Sequence of chain 1.O:
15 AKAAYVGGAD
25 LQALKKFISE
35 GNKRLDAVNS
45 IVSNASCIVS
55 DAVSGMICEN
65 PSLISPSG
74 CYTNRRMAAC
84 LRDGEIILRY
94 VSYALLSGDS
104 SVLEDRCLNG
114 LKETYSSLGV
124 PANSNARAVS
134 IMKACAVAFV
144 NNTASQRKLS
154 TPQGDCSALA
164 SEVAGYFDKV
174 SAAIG

This protein binds this small molecule.
Small molecule (SMILES): C=CC1=C(C)[C@@H](CC2=N/C(=C\c3[nH]c(/C=C4\NC(=O)C(C)=C4CC)c(C)c3CCC(=O)O)C(/C=C/C(=O)O)=C2C)NC1=O

Sequence of chain 1.M:
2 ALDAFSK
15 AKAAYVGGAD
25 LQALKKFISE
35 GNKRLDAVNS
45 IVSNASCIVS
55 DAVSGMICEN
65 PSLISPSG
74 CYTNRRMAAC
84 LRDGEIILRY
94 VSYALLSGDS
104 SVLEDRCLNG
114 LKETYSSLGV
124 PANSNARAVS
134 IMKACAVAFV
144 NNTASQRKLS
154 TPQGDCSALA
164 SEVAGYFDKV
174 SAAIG

Sequence of chain 1.P:
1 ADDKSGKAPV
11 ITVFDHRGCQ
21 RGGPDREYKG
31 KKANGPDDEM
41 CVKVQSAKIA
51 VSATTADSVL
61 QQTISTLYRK

Binding-site contacts:
Ligand atom ND contacts residue GLU27 of chain 1.P at 3.0 Å (salt-bridge).
Ligand atom CGC contacts residue TYR19 of chain 1.O at 3.5 Å (hydrophobic).
Ligand atom CBD contacts residue MET40 of chain 1.P at 3.2 Å (hydrophobic).
Ligand atom CGB contacts residue ARG21 of chain 1.P at 3.6 Å.
Ligand atom CBA contacts residue CYS19 of chain 1.P at 3.1 Å (hydrophobic).
Ligand atom O2B contacts residue ARG21 of chain 1.P at 2.9 Å (salt-bridge).
Ligand atom CMD contacts residue GLU39 of chain 1.P at 3.2 Å.
Ligand atom OA contacts residue SER69 of chain 1.M at 3.6 Å.
Ligand atom C4D contacts residue ASP25 of chain 1.P at 3.5 Å.
Ligand atom CGC contacts residue LYS43 of chain 1.P at 3.5 Å.
Ligand atom CMD contacts residue MET40 of chain 1.P at 3.5 Å (hydrophobic).
Ligand atom C1A contacts residue GLN20 of chain 1.P at 3.6 Å.
Ligand atom CMC contacts residue TYR19 of chain 1.O at 3.5 Å (hydrophobic).
Ligand atom C1D contacts residue ASP25 of chain 1.P at 3.5 Å.
Ligand atom C2A contacts residue CYS19 of chain 1.P at 3.5 Å (hydrophobic).
Ligand atom OD contacts residue GLU27 of chain 1.P at 3.3 Å (salt-bridge).
Ligand atom C3A contacts residue CYS19 of chain 1.P at 2.5 Å (hydrophobic).
Ligand atom CHA contacts residue CYS19 of chain 1.P at 3.3 Å (hydrophobic).
Ligand atom O1C contacts residue TYR19 of chain 1.O at 2.5 Å (h-bond).
Ligand atom ND contacts residue ARG21 of chain 1.P at 3.6 Å (salt-bridge).
Ligand atom CMB contacts residue ILE68 of chain 1.M at 3.5 Å (hydrophobic).
Ligand atom CMB contacts residue SER69 of chain 1.M at 3.6 Å.
Ligand atom C2A contacts residue GLN20 of chain 1.P at 3.4 Å.
Ligand atom CAA contacts residue LYS78 of chain 1.N at 3.5 Å.
Ligand atom NC contacts residue ARG21 of chain 1.P at 3.4 Å (salt-bridge).
Ligand atom C4A contacts residue CYS19 of chain 1.P at 3.1 Å (hydrophobic).
Ligand atom C1C contacts residue ARG21 of chain 1.P at 3.4 Å.
Ligand atom OD contacts residue TYR28 of chain 1.P at 2.8 Å (h-bond).
Ligand atom OA contacts residue SER66 of chain 1.M at 3.6 Å.
Ligand atom CHB contacts residue ARG21 of chain 1.P at 3.1 Å.
Ligand atom CMA contacts residue GLN20 of chain 1.P at 3.4 Å.
Ligand atom CMD contacts residue ASP38 of chain 1.P at 3.6 Å.
Ligand atom C4B contacts residue ARG21 of chain 1.P at 3.5 Å.
Ligand atom O1C contacts residue LYS43 of chain 1.P at 2.6 Å (salt-bridge).
Ligand atom CAA contacts residue CYS19 of chain 1.P at 1.9 Å (hydrophobic).
Ligand atom O1B contacts residue ARG21 of chain 1.P at 2.9 Å (salt-bridge).
Ligand atom CBA contacts residue TYR65 of chain 1.N at 3.2 Å (hydrophobic).
Ligand atom CMB contacts residue TYR65 of chain 1.N at 3.2 Å (hydrophobic).
Ligand atom NB contacts residue ARG21 of chain 1.P at 3.6 Å (salt-bridge).
Ligand atom CBD contacts residue ASP38 of chain 1.P at 3.1 Å.

Sequence of chain 1.N:
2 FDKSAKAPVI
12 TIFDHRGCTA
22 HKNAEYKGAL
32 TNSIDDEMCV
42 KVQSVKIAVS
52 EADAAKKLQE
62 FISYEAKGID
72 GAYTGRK